Binding-site contacts:
Ligand atom O3 contacts residue ALA298 of chain 1.C at 4.3 Å.
Ligand atom C3 contacts residue TRP222 of chain 1.C at 3.8 Å (hydrophobic).
Ligand atom O1 contacts residue ASP352 of chain 1.C at 4.3 Å.
Ligand atom O1 contacts residue TRP222 of chain 1.C at 3.5 Å.
Ligand atom C1 contacts residue ASP352 of chain 1.C at 3.4 Å.
Ligand atom C3 contacts residue SER300 of chain 1.C at 3.8 Å.
Ligand atom O1 contacts residue HIS348 of chain 1.C at 4.4 Å.
Ligand atom C3 contacts residue ASP352 of chain 1.C at 4.4 Å.
Ligand atom C2 contacts residue GLU347 of chain 1.C at 4.3 Å.
Ligand atom O1 contacts residue ALA346 of chain 1.C at 3.7 Å.
Ligand atom C1 contacts residue TRP222 of chain 1.C at 3.6 Å (hydrophobic).
Ligand atom C2 contacts residue ASP352 of chain 1.C at 4.3 Å.
Ligand atom C2 contacts residue ALA298 of chain 1.C at 4.0 Å (hydrophobic).
Ligand atom O1 contacts residue GLU297 of chain 1.C at 2.7 Å (salt-bridge).
Ligand atom O1 contacts residue GLU347 of chain 1.C at 3.5 Å.
Ligand atom C3 contacts residue ALA298 of chain 1.C at 4.2 Å (hydrophobic).
Ligand atom C2 contacts residue TRP222 of chain 1.C at 3.9 Å (hydrophobic).
Ligand atom C1 contacts residue GLU297 of chain 1.C at 3.4 Å.
Ligand atom C2 contacts residue GLU297 of chain 1.C at 3.4 Å.

The small molecule below binds the protein below.
Small molecule (SMILES): OCCCO

Sequence of chain 1.C:
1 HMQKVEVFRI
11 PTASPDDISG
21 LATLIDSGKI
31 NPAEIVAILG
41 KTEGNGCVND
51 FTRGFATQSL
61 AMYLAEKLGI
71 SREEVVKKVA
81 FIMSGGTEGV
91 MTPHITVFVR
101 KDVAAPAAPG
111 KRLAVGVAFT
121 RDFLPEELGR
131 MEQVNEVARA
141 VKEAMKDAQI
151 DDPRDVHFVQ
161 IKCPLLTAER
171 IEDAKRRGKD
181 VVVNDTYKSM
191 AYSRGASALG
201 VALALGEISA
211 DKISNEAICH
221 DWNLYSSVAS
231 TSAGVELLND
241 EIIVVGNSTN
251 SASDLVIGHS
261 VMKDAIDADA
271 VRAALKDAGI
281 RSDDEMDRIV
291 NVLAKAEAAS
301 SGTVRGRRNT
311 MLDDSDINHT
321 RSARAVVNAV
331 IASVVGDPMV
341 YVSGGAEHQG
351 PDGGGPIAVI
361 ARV